Binding-site contacts:
Ligand atom OD1 contacts residue GLY667 of chain 6.X at 3.3 Å (h-bond).
Ligand atom CG contacts residue ASN634 of chain 6.X at 3.9 Å.
Ligand atom CB contacts residue ASN47 of chain 6.V at 3.7 Å.
Ligand atom O contacts residue ARG46 of chain 6.V at 3.9 Å.
Ligand atom O contacts residue ASN634 of chain 6.X at 3.0 Å (h-bond).
Ligand atom O contacts residue ALA874 of chain 6.X at 3.7 Å.
Ligand atom CD1 contacts residue ARG46 of chain 6.V at 3.9 Å.
Ligand atom N contacts residue ARG46 of chain 6.V at 3.9 Å.
Ligand atom CD1 contacts residue SER21 of chain 6.V at 3.4 Å.
Ligand atom CB contacts residue PHE913 of chain 6.X at 3.9 Å (hydrophobic).
Ligand atom OG contacts residue ARG46 of chain 6.V at 3.2 Å.
Ligand atom OD1 contacts residue ASN634 of chain 6.X at 3.2 Å (h-bond).
Ligand atom N contacts residue GLY42 of chain 6.V at 3.5 Å (h-bond).
Ligand atom CD1 contacts residue ARG666 of chain 6.X at 3.9 Å.
Ligand atom OD2 contacts residue GLU911 of chain 6.X at 3.4 Å (salt-bridge).
Ligand atom CG2 contacts residue TYR636 of chain 6.X at 3.8 Å (hydrophobic).
Ligand atom CB contacts residue ALA874 of chain 6.X at 3.9 Å (hydrophobic).
Ligand atom ND2 contacts residue THR49 of chain 6.V at 3.9 Å.
Ligand atom C contacts residue ASN634 of chain 6.X at 3.8 Å.
Ligand atom O contacts residue GLY42 of chain 6.V at 3.5 Å.
Ligand atom OD2 contacts residue PRO864 of chain 6.X at 3.6 Å.
Ligand atom CA contacts residue ARG666 of chain 6.X at 3.6 Å.
Ligand atom OD1 contacts residue ARG666 of chain 6.X at 3.7 Å.
Ligand atom CB contacts residue GLU911 of chain 6.X at 3.6 Å.
Ligand atom CD2 contacts residue ALA20 of chain 6.V at 3.8 Å (hydrophobic).
Ligand atom C contacts residue ARG666 of chain 6.X at 3.7 Å.
Ligand atom CG contacts residue GLU911 of chain 6.X at 3.5 Å.
Ligand atom CG contacts residue GLY667 of chain 6.X at 3.7 Å.
Ligand atom N contacts residue GLY873 of chain 6.X at 3.8 Å.
Ligand atom O contacts residue ASN43 of chain 6.V at 3.6 Å.
Ligand atom CB contacts residue GLY42 of chain 6.V at 3.7 Å.
Ligand atom N contacts residue ARG666 of chain 6.X at 3.4 Å.
Ligand atom N contacts residue SER871 of chain 6.X at 3.6 Å.
Ligand atom CE1 contacts residue ARG46 of chain 6.V at 3.7 Å.
Ligand atom CD1 contacts residue ARG33 of chain 6.V at 3.8 Å.
Ligand atom CB contacts residue ARG666 of chain 6.X at 3.9 Å.
Ligand atom N contacts residue ALA874 of chain 6.X at 3.8 Å.
Ligand atom OD2 contacts residue GLY667 of chain 6.X at 3.7 Å.
Ligand atom OG contacts residue PHE45 of chain 6.V at 3.3 Å (h-bond).
Ligand atom N contacts residue ARG666 of chain 6.X at 3.4 Å (salt-bridge).

Sequence of chain 6.X:
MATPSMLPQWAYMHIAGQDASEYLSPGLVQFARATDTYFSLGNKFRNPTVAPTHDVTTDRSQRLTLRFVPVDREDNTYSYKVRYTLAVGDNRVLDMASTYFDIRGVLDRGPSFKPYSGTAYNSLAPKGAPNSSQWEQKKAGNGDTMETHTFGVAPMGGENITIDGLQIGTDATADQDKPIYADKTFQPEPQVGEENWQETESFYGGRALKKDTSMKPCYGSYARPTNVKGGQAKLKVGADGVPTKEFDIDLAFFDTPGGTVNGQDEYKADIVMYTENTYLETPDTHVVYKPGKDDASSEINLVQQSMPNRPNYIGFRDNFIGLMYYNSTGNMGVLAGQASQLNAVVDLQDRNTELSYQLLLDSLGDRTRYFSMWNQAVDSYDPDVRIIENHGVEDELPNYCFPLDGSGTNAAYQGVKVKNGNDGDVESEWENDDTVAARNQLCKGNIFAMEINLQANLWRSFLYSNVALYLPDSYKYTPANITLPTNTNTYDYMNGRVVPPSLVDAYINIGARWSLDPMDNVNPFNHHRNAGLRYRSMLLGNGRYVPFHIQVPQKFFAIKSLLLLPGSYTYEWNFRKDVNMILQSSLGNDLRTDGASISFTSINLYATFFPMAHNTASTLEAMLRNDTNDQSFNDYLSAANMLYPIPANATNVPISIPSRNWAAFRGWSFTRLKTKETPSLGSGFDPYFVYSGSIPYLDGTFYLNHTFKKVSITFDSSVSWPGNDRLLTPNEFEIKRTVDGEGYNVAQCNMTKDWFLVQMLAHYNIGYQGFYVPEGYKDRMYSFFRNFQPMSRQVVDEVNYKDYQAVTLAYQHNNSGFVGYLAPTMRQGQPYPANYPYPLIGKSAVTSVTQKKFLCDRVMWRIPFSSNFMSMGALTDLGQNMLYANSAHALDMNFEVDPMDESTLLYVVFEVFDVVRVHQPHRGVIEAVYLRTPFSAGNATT

Sequence of chain 6.V:
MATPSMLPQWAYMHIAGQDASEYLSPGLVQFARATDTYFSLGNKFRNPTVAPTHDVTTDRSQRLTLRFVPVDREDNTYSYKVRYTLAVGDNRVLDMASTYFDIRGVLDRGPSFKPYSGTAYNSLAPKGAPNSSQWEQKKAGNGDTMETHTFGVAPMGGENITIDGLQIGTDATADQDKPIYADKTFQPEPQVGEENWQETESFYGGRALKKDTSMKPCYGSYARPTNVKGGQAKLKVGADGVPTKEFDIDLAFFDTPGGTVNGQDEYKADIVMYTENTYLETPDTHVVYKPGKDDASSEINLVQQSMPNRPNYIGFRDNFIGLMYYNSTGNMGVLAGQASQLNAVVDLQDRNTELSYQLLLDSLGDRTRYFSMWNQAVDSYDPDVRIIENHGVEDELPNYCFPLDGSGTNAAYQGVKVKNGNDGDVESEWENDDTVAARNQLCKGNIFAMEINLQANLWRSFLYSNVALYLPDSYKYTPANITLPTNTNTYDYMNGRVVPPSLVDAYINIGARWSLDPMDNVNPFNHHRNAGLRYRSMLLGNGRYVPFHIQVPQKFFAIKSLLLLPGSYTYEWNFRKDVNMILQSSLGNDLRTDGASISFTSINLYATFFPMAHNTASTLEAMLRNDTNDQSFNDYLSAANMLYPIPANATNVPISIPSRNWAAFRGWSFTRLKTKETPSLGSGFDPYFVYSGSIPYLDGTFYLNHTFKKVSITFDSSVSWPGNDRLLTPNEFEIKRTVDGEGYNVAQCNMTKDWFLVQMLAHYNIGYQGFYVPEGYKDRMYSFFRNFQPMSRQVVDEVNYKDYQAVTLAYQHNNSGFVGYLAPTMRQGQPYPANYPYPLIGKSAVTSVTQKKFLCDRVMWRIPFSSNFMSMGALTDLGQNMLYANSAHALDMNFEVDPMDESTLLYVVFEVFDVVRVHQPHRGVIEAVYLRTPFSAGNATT

A small-molecule ligand and the protein it binds are described below.
Small molecule (SMILES): CC[C@H](C)[C@H](NC(=O)[C@@H](N)CC(=O)O)C(=O)N[C@@H](CC(N)=O)C(=O)N[C@@H](Cc1ccccc1)C(=O)N[C@@H](CO)C(=O)N[C@@H](CO)C(=O)N[C@H](C=O)CC(C)C